Binding-site contacts:
Ligand atom O4 contacts residue HIS21 of chain 1.A at 3.9 Å.
Ligand atom O7 contacts residue ASN18 of chain 1.A at 3.6 Å (h-bond).
Ligand atom C4 contacts residue HIS21 of chain 1.A at 4.2 Å.
Ligand atom C1 contacts residue HIS21 of chain 1.A at 3.7 Å.
Ligand atom C1 contacts residue ILE17 of chain 1.A at 4.5 Å (hydrophobic).
Ligand atom C8 contacts residue ASN18 of chain 1.A at 4.5 Å.
Ligand atom O5 contacts residue ILE17 of chain 1.A at 3.7 Å.
Ligand atom C1 contacts residue ASN18 of chain 1.A at 1.4 Å.
Ligand atom C5 contacts residue HIS21 of chain 1.A at 3.6 Å.
Ligand atom N2 contacts residue ASN18 of chain 1.A at 2.9 Å (h-bond).
Ligand atom O5 contacts residue ASN18 of chain 1.A at 2.4 Å (h-bond).
Ligand atom C3 contacts residue ASN18 of chain 1.A at 3.8 Å.
Ligand atom O5 contacts residue HIS21 of chain 1.A at 3.9 Å.
Ligand atom C7 contacts residue ASN18 of chain 1.A at 3.4 Å.
Ligand atom C5 contacts residue ASN18 of chain 1.A at 3.7 Å.
Ligand atom C2 contacts residue ASN18 of chain 1.A at 2.4 Å.
Ligand atom N2 contacts residue THR20 of chain 1.A at 4.3 Å.
Ligand atom O6 contacts residue ILE17 of chain 1.A at 3.3 Å.
Ligand atom C4 contacts residue ASN18 of chain 1.A at 4.2 Å.
Ligand atom C3 contacts residue HIS21 of chain 1.A at 4.1 Å.
Ligand atom C1 contacts residue THR20 of chain 1.A at 4.2 Å.
Ligand atom C6 contacts residue HIS21 of chain 1.A at 3.9 Å.

The protein below binds the small molecule below.
Small molecule (SMILES): CC(=O)N[C@@H]1[C@@H](O)[C@H](O)[C@@H](CO)O[C@H]1O

Sequence of chain 1.A:
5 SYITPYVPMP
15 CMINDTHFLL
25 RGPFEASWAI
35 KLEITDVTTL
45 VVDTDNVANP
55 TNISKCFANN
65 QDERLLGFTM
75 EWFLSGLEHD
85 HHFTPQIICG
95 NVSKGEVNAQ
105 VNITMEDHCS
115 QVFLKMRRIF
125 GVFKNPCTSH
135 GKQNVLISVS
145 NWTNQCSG